Sequence of chain 1.D:
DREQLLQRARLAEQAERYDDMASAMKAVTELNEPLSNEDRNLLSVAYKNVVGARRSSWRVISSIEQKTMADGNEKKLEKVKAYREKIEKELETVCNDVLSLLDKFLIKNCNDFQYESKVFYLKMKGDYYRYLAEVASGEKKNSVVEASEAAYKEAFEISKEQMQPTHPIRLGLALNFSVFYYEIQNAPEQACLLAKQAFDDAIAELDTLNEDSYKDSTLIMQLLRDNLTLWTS

This small molecule binds to this protein.
Small molecule (SMILES): CC[C@H](C)[C@H](N)C(=O)N[C@@H](COP(=O)(O)O)C(=O)N[C@@H](CC(C)C)C(=O)N1CCC[C@H]1C(=O)O

Binding-site contacts:
Ligand atom O contacts residue LYS51 of chain 1.D at 2.9 Å (salt-bridge).
Ligand atom CA contacts residue ASN230 of chain 1.D at 3.9 Å.
Ligand atom O1P contacts residue TYR134 of chain 1.D at 4.0 Å.
Ligand atom O contacts residue LYS51 of chain 1.D at 4.0 Å.
Ligand atom P contacts residue ARG58 of chain 1.D at 3.7 Å.
Ligand atom O3P contacts residue LYS51 of chain 1.D at 3.8 Å.
Ligand atom N contacts residue LEU178 of chain 1.D at 3.6 Å.
Ligand atom CA contacts residue LEU178 of chain 1.D at 3.8 Å (hydrophobic).
Ligand atom O contacts residue VAL182 of chain 1.D at 3.7 Å.
Ligand atom O2P contacts residue ARG133 of chain 1.D at 2.8 Å (salt-bridge).
Ligand atom C contacts residue LYS51 of chain 1.D at 4.0 Å.
Ligand atom CB contacts residue ASN230 of chain 1.D at 3.9 Å.
Ligand atom CB contacts residue LEU178 of chain 1.D at 4.1 Å (hydrophobic).
Ligand atom N contacts residue ASN230 of chain 1.D at 3.2 Å (h-bond).
Ligand atom CD1 contacts residue ILE223 of chain 1.D at 3.7 Å (hydrophobic).
Ligand atom C contacts residue ASN179 of chain 1.D at 3.7 Å.
Ligand atom CA contacts residue ASN179 of chain 1.D at 3.6 Å.
Ligand atom CB contacts residue ASN179 of chain 1.D at 3.5 Å.
Ligand atom CG2 contacts residue LEU226 of chain 1.D at 4.1 Å (hydrophobic).
Ligand atom O3P contacts residue ARG133 of chain 1.D at 2.9 Å (salt-bridge).
Ligand atom CD contacts residue LEU226 of chain 1.D at 3.7 Å (hydrophobic).
Ligand atom CB contacts residue ASN179 of chain 1.D at 3.5 Å.
Ligand atom O3P contacts residue ASN179 of chain 1.D at 3.8 Å.
Ligand atom C contacts residue ASN230 of chain 1.D at 3.9 Å.
Ligand atom O2P contacts residue TYR134 of chain 1.D at 4.0 Å.
Ligand atom P contacts residue TYR134 of chain 1.D at 3.8 Å.
Ligand atom CD1 contacts residue GLY175 of chain 1.D at 4.1 Å.
Ligand atom CA contacts residue ASN179 of chain 1.D at 3.8 Å.
Ligand atom O contacts residue LEU178 of chain 1.D at 3.7 Å.
Ligand atom C contacts residue LEU178 of chain 1.D at 3.9 Å (hydrophobic).
Ligand atom O1P contacts residue ARG58 of chain 1.D at 3.0 Å (salt-bridge).
Ligand atom O3P contacts residue TYR134 of chain 1.D at 2.7 Å (h-bond).
Ligand atom N contacts residue ASN179 of chain 1.D at 2.9 Å (h-bond).
Ligand atom O contacts residue ASN230 of chain 1.D at 2.9 Å (h-bond).
Ligand atom CD2 contacts residue LYS126 of chain 1.D at 4.0 Å.
Ligand atom CB contacts residue ARG133 of chain 1.D at 4.0 Å.
Ligand atom O1P contacts residue LYS51 of chain 1.D at 2.9 Å (salt-bridge).
Ligand atom P contacts residue LYS51 of chain 1.D at 3.8 Å.
Ligand atom O2P contacts residue ARG58 of chain 1.D at 2.9 Å (salt-bridge).
Ligand atom P contacts residue ARG133 of chain 1.D at 3.8 Å.